Sequence of chain 1.P:
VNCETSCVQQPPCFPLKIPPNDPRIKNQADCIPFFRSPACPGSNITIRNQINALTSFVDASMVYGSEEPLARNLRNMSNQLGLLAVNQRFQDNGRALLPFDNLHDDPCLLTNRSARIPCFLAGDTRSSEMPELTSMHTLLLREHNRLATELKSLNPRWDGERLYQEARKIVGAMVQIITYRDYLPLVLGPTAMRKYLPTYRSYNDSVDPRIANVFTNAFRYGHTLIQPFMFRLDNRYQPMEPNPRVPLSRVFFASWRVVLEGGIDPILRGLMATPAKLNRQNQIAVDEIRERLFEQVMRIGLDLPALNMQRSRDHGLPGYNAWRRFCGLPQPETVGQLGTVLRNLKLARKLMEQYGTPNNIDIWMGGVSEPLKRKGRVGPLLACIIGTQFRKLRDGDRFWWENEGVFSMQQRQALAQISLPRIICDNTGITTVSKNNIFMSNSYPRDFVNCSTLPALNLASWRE

Binding-site contacts:
Ligand atom C2 contacts residue THR192 of chain 1.P at 3.7 Å.
Ligand atom O4 contacts residue ARG375 of chain 1.P at 3.9 Å.
Ligand atom C1 contacts residue ARG375 of chain 1.P at 4.1 Å.
Ligand atom C1 contacts residue LYS374 of chain 1.P at 4.1 Å.
Ligand atom C1 contacts residue THR192 of chain 1.P at 4.5 Å.
Ligand atom O2 contacts residue ARG375 of chain 1.P at 2.7 Å (salt-bridge).
Ligand atom O1 contacts residue LYS374 of chain 1.P at 4.1 Å.
Ligand atom O1 contacts residue ARG375 of chain 1.P at 3.4 Å (salt-bridge).
Ligand atom O3 contacts residue LYS374 of chain 1.P at 3.1 Å.
Ligand atom C2 contacts residue ARG375 of chain 1.P at 3.6 Å.
Ligand atom O3 contacts residue THR192 of chain 1.P at 3.8 Å.
Ligand atom O4 contacts residue THR192 of chain 1.P at 2.6 Å (h-bond).

This small molecule binds to this protein.
Small molecule (SMILES): O=C([O-])C(=O)[O-]